Binding-site contacts:
Ligand atom C16 contacts residue TYR247 of chain 1.A at 3.5 Å (hydrophobic).
Ligand atom C28 contacts residue ALA286 of chain 1.A at 3.7 Å (hydrophobic).
Ligand atom C14 contacts residue PHE283 of chain 1.A at 3.6 Å (hydrophobic).
Ligand atom C23 contacts residue PHE193 of chain 1.A at 3.6 Å (hydrophobic).
Ligand atom C22 contacts residue VAL287 of chain 1.A at 3.9 Å (hydrophobic).
Ligand atom C2 contacts residue LEU229 of chain 1.A at 3.9 Å (hydrophobic).
Ligand atom C5 contacts residue PHE283 of chain 1.A at 3.9 Å (hydrophobic).
Ligand atom C14 contacts residue PHE250 of chain 1.A at 3.7 Å (hydrophobic).
Ligand atom C1 contacts residue VAL232 of chain 1.A at 3.8 Å (hydrophobic).
Ligand atom C27 contacts residue GLY279 of chain 1.A at 3.7 Å.
Ligand atom C23 contacts residue VAL287 of chain 1.A at 3.9 Å (hydrophobic).
Ligand atom O19 contacts residue MET267 of chain 1.A at 3.9 Å.
Ligand atom O36 contacts residue PHE193 of chain 1.A at 3.7 Å.
Ligand atom C26 contacts residue PHE283 of chain 1.A at 3.7 Å (hydrophobic).
Ligand atom O15 contacts residue PHE283 of chain 1.A at 3.6 Å.
Ligand atom C27 contacts residue GLY282 of chain 1.A at 3.9 Å.
Ligand atom O19 contacts residue PHE283 of chain 1.A at 3.7 Å.
Ligand atom C2 contacts residue ILE246 of chain 1.A at 3.9 Å (hydrophobic).
Ligand atom C26 contacts residue GLY282 of chain 1.A at 3.6 Å.
Ligand atom C30 contacts residue ALA286 of chain 1.A at 3.9 Å (hydrophobic).
Ligand atom C11 contacts residue PHE283 of chain 1.A at 3.5 Å (hydrophobic).
Ligand atom C6 contacts residue ILE246 of chain 1.A at 3.6 Å (hydrophobic).
Ligand atom N12 contacts residue PHE283 of chain 1.A at 3.4 Å.
Ligand atom C16 contacts residue MET267 of chain 1.A at 3.5 Å (hydrophobic).
Ligand atom N12 contacts residue PHE250 of chain 1.A at 3.6 Å.
Ligand atom C13 contacts residue PHE283 of chain 1.A at 3.6 Å (hydrophobic).
Ligand atom C17 contacts residue PHE250 of chain 1.A at 3.6 Å (hydrophobic).
Ligand atom F7 contacts residue SER231 of chain 1.A at 3.0 Å.
Ligand atom C27 contacts residue PHE283 of chain 1.A at 3.5 Å (hydrophobic).
Ligand atom C4 contacts residue PHE283 of chain 1.A at 3.6 Å (hydrophobic).
Ligand atom C32 contacts residue PHE193 of chain 1.A at 3.9 Å (hydrophobic).
Ligand atom O15 contacts residue GLN280 of chain 1.A at 3.3 Å (h-bond).
Ligand atom F7 contacts residue LEU229 of chain 1.A at 3.3 Å.
Ligand atom C16 contacts residue GLN280 of chain 1.A at 3.8 Å.
Ligand atom F7 contacts residue VAL232 of chain 1.A at 3.6 Å.
Ligand atom C3 contacts residue PHE283 of chain 1.A at 3.6 Å (hydrophobic).
Ligand atom C6 contacts residue VAL232 of chain 1.A at 3.4 Å (hydrophobic).
Ligand atom C13 contacts residue PHE250 of chain 1.A at 3.5 Å (hydrophobic).
Ligand atom C1 contacts residue ILE246 of chain 1.A at 3.6 Å (hydrophobic).
Ligand atom C17 contacts residue MET267 of chain 1.A at 3.3 Å (hydrophobic).

Sequence of chain 1.A:
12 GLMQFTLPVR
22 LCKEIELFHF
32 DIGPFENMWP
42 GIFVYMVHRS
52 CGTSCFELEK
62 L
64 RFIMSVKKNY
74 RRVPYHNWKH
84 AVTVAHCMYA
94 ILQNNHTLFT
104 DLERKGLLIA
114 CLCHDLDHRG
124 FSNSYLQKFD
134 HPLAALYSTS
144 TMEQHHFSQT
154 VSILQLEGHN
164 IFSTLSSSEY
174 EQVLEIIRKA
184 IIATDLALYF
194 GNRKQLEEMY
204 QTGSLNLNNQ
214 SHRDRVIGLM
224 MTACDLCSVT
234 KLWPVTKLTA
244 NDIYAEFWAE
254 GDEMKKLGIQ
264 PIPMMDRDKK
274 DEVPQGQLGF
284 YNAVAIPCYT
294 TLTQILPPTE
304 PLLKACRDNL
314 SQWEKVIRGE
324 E

This small molecule binds to this protein.
Small molecule (SMILES): CCOc1cc(F)ccc1-c1nc(CCOc2ccc(C[C@H](OC)C(=O)O)c3ccccc23)c(C)o1